Sequence of chain 1.B:
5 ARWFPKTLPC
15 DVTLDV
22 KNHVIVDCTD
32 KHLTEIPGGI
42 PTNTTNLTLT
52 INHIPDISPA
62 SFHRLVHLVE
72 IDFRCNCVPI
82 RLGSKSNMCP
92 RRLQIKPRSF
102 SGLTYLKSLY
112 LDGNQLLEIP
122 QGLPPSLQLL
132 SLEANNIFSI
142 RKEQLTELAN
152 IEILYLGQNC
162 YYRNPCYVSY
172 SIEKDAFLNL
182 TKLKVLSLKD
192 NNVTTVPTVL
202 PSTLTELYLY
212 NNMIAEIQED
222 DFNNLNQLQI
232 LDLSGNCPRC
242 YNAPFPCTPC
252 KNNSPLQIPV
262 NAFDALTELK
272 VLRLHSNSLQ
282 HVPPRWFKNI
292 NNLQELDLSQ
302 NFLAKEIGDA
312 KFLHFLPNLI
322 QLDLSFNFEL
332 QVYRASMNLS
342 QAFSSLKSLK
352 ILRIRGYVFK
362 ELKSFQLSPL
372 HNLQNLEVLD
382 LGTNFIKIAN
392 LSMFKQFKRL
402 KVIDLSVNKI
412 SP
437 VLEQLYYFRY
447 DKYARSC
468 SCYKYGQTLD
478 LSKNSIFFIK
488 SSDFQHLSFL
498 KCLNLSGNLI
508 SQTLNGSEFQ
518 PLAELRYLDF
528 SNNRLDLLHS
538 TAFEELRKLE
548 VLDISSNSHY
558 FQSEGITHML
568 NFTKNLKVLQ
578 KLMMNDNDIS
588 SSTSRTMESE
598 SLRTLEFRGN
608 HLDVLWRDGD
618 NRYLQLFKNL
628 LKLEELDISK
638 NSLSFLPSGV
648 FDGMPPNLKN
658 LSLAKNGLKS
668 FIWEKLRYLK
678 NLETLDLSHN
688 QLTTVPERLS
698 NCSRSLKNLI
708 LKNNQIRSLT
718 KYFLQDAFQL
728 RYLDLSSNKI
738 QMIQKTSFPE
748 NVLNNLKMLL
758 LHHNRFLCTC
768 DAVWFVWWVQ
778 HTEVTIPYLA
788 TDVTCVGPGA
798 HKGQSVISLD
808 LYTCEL

Binding-site contacts:
Ligand atom C5 contacts residue GLU71 of chain 1.B at 3.8 Å.
Ligand atom O7 contacts residue ILE26 of chain 1.B at 3.7 Å.
Ligand atom C8 contacts residue ASN47 of chain 1.B at 3.4 Å.
Ligand atom O6 contacts residue SER109 of chain 1.B at 2.6 Å (h-bond).
Ligand atom O6 contacts residue VAL70 of chain 1.B at 4.4 Å.
Ligand atom C7 contacts residue ASN47 of chain 1.B at 3.1 Å.
Ligand atom C4 contacts residue ASN47 of chain 1.B at 4.3 Å.
Ligand atom C1 contacts residue GLU71 of chain 1.B at 4.1 Å.
Ligand atom C6 contacts residue SER109 of chain 1.B at 3.8 Å.
Ligand atom C3 contacts residue ASN47 of chain 1.B at 3.8 Å.
Ligand atom C1 contacts residue HIS24 of chain 1.B at 4.2 Å.
Ligand atom C6 contacts residue GLU71 of chain 1.B at 3.7 Å.
Ligand atom C2 contacts residue ASN47 of chain 1.B at 2.4 Å.
Ligand atom C4 contacts residue GLU71 of chain 1.B at 3.9 Å.
Ligand atom O5 contacts residue VAL70 of chain 1.B at 3.6 Å.
Ligand atom C5 contacts residue ASN47 of chain 1.B at 3.7 Å.
Ligand atom C2 contacts residue GLU71 of chain 1.B at 4.1 Å.
Ligand atom C5 contacts residue VAL70 of chain 1.B at 4.1 Å (hydrophobic).
Ligand atom C7 contacts residue GLU71 of chain 1.B at 4.5 Å.
Ligand atom C6 contacts residue VAL70 of chain 1.B at 4.0 Å (hydrophobic).
Ligand atom O5 contacts residue GLU71 of chain 1.B at 3.3 Å.
Ligand atom C3 contacts residue HIS24 of chain 1.B at 4.5 Å.
Ligand atom C1 contacts residue VAL70 of chain 1.B at 4.2 Å (hydrophobic).
Ligand atom O6 contacts residue GLU71 of chain 1.B at 2.5 Å (salt-bridge).
Ligand atom O5 contacts residue ASN47 of chain 1.B at 2.4 Å (h-bond).
Ligand atom C1 contacts residue ASN47 of chain 1.B at 1.5 Å.
Ligand atom O7 contacts residue ASN47 of chain 1.B at 4.0 Å.
Ligand atom N2 contacts residue ASN47 of chain 1.B at 2.7 Å (h-bond).
Ligand atom C8 contacts residue GLU71 of chain 1.B at 3.3 Å.

This small molecule binds to this protein.
Small molecule (SMILES): CC(=O)N[C@@H]1[C@@H](O)[C@H](O)[C@@H](CO)O[C@H]1O